Binding-site contacts:
Ligand atom C21 contacts residue VAL40 of chain 1.A at 3.6 Å (hydrophobic).
Ligand atom N11 contacts residue HEM1 of chain 1.C at 3.8 Å.
Ligand atom C06 contacts residue GLU296 of chain 1.A at 3.3 Å.
Ligand atom C21 contacts residue TYR410 of chain 1.A at 3.2 Å (hydrophobic).
Ligand atom C07 contacts residue SER289 of chain 1.A at 3.8 Å.
Ligand atom C08 contacts residue HEM1 of chain 1.C at 3.9 Å.
Ligand atom C14 contacts residue HEM1 of chain 1.C at 3.3 Å.
Ligand atom C07 contacts residue HEM1 of chain 1.C at 3.6 Å.
Ligand atom C13 contacts residue HEM1 of chain 1.C at 3.2 Å.
Ligand atom C21 contacts residue HEM1 of chain 1.C at 3.6 Å.
Ligand atom N02 contacts residue GLU296 of chain 1.A at 2.9 Å (salt-bridge).
Ligand atom C07 contacts residue PRO269 of chain 1.A at 3.9 Å (hydrophobic).
Ligand atom N01 contacts residue HEM1 of chain 1.C at 3.9 Å.
Ligand atom N02 contacts residue MET293 of chain 1.A at 3.9 Å.
Ligand atom N01 contacts residue GLU296 of chain 1.A at 2.7 Å (salt-bridge).
Ligand atom C02 contacts residue PRO269 of chain 1.A at 3.8 Å (hydrophobic).
Ligand atom C03 contacts residue HEM1 of chain 1.C at 3.1 Å.
Ligand atom C08 contacts residue GLU296 of chain 1.A at 3.0 Å.
Ligand atom C12 contacts residue HEM1 of chain 1.C at 3.5 Å.
Ligand atom C12 contacts residue GLN182 of chain 1.A at 3.6 Å.
Ligand atom C02 contacts residue GLU296 of chain 1.A at 3.5 Å.
Ligand atom C03 contacts residue PRO269 of chain 1.A at 3.8 Å (hydrophobic).
Ligand atom N02 contacts residue TYR292 of chain 1.A at 3.7 Å.
Ligand atom C02 contacts residue TRP291 of chain 1.A at 3.6 Å (hydrophobic).
Ligand atom C07 contacts residue GLY290 of chain 1.A at 3.5 Å.
Ligand atom C03 contacts residue TRP291 of chain 1.A at 4.0 Å (hydrophobic).
Ligand atom C02 contacts residue HEM1 of chain 1.C at 3.4 Å.
Ligand atom C16 contacts residue HEM1 of chain 1.C at 3.8 Å.
Ligand atom N20 contacts residue HEM1 of chain 1.C at 4.0 Å.
Ligand atom C04 contacts residue HEM1 of chain 1.C at 3.8 Å.
Ligand atom N11 contacts residue GLN182 of chain 1.A at 3.2 Å (h-bond).
Ligand atom C07 contacts residue PHE288 of chain 1.A at 3.7 Å (hydrophobic).
Ligand atom C09 contacts residue VAL271 of chain 1.A at 3.5 Å (hydrophobic).
Ligand atom C05 contacts residue VAL271 of chain 1.A at 3.7 Å (hydrophobic).
Ligand atom C09 contacts residue HEM1 of chain 1.C at 3.8 Å.
Ligand atom N02 contacts residue HEM1 of chain 1.C at 3.1 Å.
Ligand atom C13 contacts residue VAL271 of chain 1.A at 3.9 Å (hydrophobic).
Ligand atom C17 contacts residue HEM1 of chain 1.C at 3.1 Å.
Ligand atom N02 contacts residue TRP291 of chain 1.A at 2.5 Å (h-bond).
Ligand atom C15 contacts residue HEM1 of chain 1.C at 3.6 Å.

Sequence of chain 1.A:
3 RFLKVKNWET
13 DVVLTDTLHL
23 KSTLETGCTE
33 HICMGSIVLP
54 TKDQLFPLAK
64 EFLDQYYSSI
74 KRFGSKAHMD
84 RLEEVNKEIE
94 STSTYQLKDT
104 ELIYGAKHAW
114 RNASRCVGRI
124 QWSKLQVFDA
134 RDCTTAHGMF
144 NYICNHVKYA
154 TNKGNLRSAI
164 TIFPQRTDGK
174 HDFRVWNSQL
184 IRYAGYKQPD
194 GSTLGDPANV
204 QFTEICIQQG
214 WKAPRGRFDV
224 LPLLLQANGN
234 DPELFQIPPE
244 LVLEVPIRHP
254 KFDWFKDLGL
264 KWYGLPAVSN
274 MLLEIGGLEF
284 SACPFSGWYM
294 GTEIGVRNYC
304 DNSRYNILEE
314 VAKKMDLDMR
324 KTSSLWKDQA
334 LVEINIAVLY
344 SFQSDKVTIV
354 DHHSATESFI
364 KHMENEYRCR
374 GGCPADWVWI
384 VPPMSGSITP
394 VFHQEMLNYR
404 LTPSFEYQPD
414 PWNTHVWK

The protein below binds the small molecule below.
Small molecule (SMILES): Cc1cc(N)nc(CCc2cncc(CCCN(C)C)c2)c1